Sequence of chain 1.B:
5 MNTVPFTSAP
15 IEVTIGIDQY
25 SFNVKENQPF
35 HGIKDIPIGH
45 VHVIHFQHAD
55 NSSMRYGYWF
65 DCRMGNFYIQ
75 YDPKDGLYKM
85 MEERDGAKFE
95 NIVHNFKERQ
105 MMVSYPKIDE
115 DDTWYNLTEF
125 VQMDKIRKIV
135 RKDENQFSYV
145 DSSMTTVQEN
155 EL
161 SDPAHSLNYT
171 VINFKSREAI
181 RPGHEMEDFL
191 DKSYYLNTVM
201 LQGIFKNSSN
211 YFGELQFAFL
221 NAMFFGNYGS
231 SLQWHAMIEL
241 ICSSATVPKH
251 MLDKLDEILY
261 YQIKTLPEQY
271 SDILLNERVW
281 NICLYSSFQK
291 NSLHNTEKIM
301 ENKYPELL

The protein below binds the small molecule below.
Small molecule (SMILES): O=C(NCCO)c1ccc(Cl)cc1

Binding-site contacts:
Ligand atom C2 contacts residue ILE273 of chain 1.B at 4.0 Å (hydrophobic).
Ligand atom CL3 contacts residue GLY226 of chain 1.B at 3.6 Å.
Ligand atom C2 contacts residue TYR228 of chain 1.B at 4.0 Å (hydrophobic).
Ligand atom C9 contacts residue ILE273 of chain 1.B at 4.0 Å (hydrophobic).
Ligand atom C2 contacts residue SER231 of chain 1.B at 3.8 Å.
Ligand atom C1 contacts residue TYR228 of chain 1.B at 3.7 Å (hydrophobic).
Ligand atom C3 contacts residue SER231 of chain 1.B at 4.2 Å.
Ligand atom C3 contacts residue ASN227 of chain 1.B at 4.5 Å.
Ligand atom C1 contacts residue ILE273 of chain 1.B at 3.6 Å (hydrophobic).
Ligand atom C7 contacts residue TYR228 of chain 1.B at 4.4 Å (hydrophobic).
Ligand atom O7 contacts residue TYR228 of chain 1.B at 4.2 Å.
Ligand atom C3 contacts residue TYR228 of chain 1.B at 4.0 Å (hydrophobic).
Ligand atom C5 contacts residue TYR228 of chain 1.B at 4.1 Å (hydrophobic).
Ligand atom C3 contacts residue GLY226 of chain 1.B at 4.4 Å.
Ligand atom CL3 contacts residue TYR228 of chain 1.B at 4.1 Å.
Ligand atom CL3 contacts residue LEU274 of chain 1.B at 4.2 Å.
Ligand atom C6 contacts residue TYR228 of chain 1.B at 3.8 Å (hydrophobic).
Ligand atom C4 contacts residue GLY226 of chain 1.B at 3.7 Å.
Ligand atom CL3 contacts residue SER231 of chain 1.B at 3.8 Å.
Ligand atom C4 contacts residue TYR228 of chain 1.B at 4.0 Å (hydrophobic).
Ligand atom N8 contacts residue ILE273 of chain 1.B at 4.4 Å.
Ligand atom CL3 contacts residue ASN227 of chain 1.B at 3.5 Å.
Ligand atom CL3 contacts residue ALA222 of chain 1.B at 3.5 Å.